Sequence of chain 1.B:
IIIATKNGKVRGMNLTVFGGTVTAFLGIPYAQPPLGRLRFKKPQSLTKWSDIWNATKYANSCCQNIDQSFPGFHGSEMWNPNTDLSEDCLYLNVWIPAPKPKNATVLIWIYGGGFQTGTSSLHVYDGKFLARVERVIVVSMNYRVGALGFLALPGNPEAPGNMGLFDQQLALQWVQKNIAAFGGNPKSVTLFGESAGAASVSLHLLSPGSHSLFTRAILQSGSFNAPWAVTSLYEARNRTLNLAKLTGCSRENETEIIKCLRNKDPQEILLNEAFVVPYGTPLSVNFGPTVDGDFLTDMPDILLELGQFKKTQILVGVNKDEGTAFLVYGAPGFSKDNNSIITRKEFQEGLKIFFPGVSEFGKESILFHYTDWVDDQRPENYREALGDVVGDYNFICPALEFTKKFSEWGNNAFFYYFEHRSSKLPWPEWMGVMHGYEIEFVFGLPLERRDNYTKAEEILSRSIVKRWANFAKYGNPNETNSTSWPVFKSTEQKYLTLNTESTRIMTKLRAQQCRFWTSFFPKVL

Binding-site contacts:
Ligand atom C1 contacts residue ASN509 of chain 1.B at 1.5 Å.
Ligand atom O5 contacts residue ASN507 of chain 1.B at 4.2 Å.
Ligand atom C3 contacts residue ASN509 of chain 1.B at 3.7 Å.
Ligand atom N2 contacts residue ASN509 of chain 1.B at 2.7 Å (h-bond).
Ligand atom C6 contacts residue ASN507 of chain 1.B at 3.9 Å.
Ligand atom C4 contacts residue ASN509 of chain 1.B at 4.1 Å.
Ligand atom O7 contacts residue ASN509 of chain 1.B at 3.2 Å (h-bond).
Ligand atom C5 contacts residue TYR505 of chain 1.B at 4.2 Å (hydrophobic).
Ligand atom C3 contacts residue TYR505 of chain 1.B at 4.4 Å (hydrophobic).
Ligand atom O6 contacts residue ASN507 of chain 1.B at 4.1 Å.
Ligand atom O7 contacts residue THR511 of chain 1.B at 4.4 Å.
Ligand atom O5 contacts residue ASN509 of chain 1.B at 2.2 Å (h-bond).
Ligand atom C8 contacts residue ASN501 of chain 1.B at 4.3 Å.
Ligand atom C8 contacts residue ASN509 of chain 1.B at 4.0 Å.
Ligand atom C8 contacts residue GLU510 of chain 1.B at 3.5 Å.
Ligand atom C7 contacts residue GLU510 of chain 1.B at 3.7 Å.
Ligand atom C7 contacts residue ASN509 of chain 1.B at 3.0 Å.
Ligand atom O7 contacts residue GLU510 of chain 1.B at 3.5 Å (salt-bridge).
Ligand atom C8 contacts residue THR511 of chain 1.B at 4.0 Å.
Ligand atom C1 contacts residue ASN507 of chain 1.B at 4.4 Å.
Ligand atom O5 contacts residue TYR505 of chain 1.B at 3.8 Å.
Ligand atom C2 contacts residue ASN509 of chain 1.B at 2.5 Å.
Ligand atom C5 contacts residue ASN509 of chain 1.B at 3.6 Å.
Ligand atom C6 contacts residue ASN509 of chain 1.B at 4.1 Å.

This protein binds this small molecule.
Small molecule (SMILES): CC(=O)N[C@@H]1[C@@H](O)[C@H](O)[C@@H](CO)O[C@H]1O